The protein below binds the small molecule below.
Small molecule (SMILES): NCC(=O)O

Binding-site contacts:
Ligand atom OXT contacts residue TRP1 of chain 1.I at 4.4 Å.
Ligand atom C contacts residue TRP1 of chain 1.I at 3.4 Å (hydrophobic).
Ligand atom CA contacts residue ZN1 of chain 1.G at 4.2 Å.
Ligand atom OXT contacts residue THR339 of chain 1.B at 4.4 Å.
Ligand atom O contacts residue VAL146 of chain 1.B at 3.7 Å.
Ligand atom N contacts residue HIS381 of chain 1.B at 4.2 Å.
Ligand atom OXT contacts residue ASN248 of chain 1.B at 4.1 Å.
Ligand atom C contacts residue ASN248 of chain 1.B at 3.4 Å.
Ligand atom O contacts residue ASN248 of chain 1.B at 3.1 Å (h-bond).
Ligand atom N contacts residue GLU319 of chain 1.B at 4.5 Å.
Ligand atom O contacts residue TYR355 of chain 1.B at 3.9 Å.
Ligand atom CA contacts residue TRP1 of chain 1.I at 2.4 Å (hydrophobic).
Ligand atom N contacts residue ASP343 of chain 1.B at 3.9 Å.
Ligand atom OXT contacts residue VAL146 of chain 1.B at 4.4 Å.
Ligand atom O contacts residue TRP144 of chain 1.B at 3.9 Å.
Ligand atom N contacts residue ASN248 of chain 1.B at 3.8 Å.
Ligand atom CA contacts residue ASP343 of chain 1.B at 3.8 Å.
Ligand atom CA contacts residue ASN248 of chain 1.B at 2.6 Å.
Ligand atom N contacts residue TRP1 of chain 1.I at 1.3 Å.
Ligand atom N contacts residue ZN1 of chain 1.H at 4.1 Å.
Ligand atom N contacts residue ZN1 of chain 1.G at 2.9 Å.
Ligand atom N contacts residue TYR355 of chain 1.B at 3.7 Å.
Ligand atom CA contacts residue ASP383 of chain 1.B at 4.2 Å.
Ligand atom O contacts residue TRP1 of chain 1.I at 3.6 Å.
Ligand atom N contacts residue ASP383 of chain 1.B at 3.2 Å (salt-bridge).
Ligand atom C contacts residue VAL146 of chain 1.B at 4.4 Å (hydrophobic).

Sequence of chain 1.B:
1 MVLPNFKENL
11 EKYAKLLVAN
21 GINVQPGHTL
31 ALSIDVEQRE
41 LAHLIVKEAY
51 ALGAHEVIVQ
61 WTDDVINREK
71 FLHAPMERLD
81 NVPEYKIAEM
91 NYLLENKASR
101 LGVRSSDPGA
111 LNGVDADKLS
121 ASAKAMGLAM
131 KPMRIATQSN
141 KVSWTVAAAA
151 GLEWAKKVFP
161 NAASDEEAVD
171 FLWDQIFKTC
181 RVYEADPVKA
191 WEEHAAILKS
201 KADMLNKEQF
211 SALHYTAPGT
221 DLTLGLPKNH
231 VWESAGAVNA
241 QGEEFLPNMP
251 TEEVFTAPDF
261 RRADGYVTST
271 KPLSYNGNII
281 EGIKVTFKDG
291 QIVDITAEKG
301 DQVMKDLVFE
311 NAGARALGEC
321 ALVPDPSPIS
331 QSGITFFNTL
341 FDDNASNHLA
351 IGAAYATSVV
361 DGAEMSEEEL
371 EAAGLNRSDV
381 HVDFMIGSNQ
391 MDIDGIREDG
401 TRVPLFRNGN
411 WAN